The protein below binds the small molecule below.
Small molecule (SMILES): O=C(CO)[C@H](O)[C@H](O)COP(=O)(O)O

Binding-site contacts:
Ligand atom O10 contacts residue ARG151 of chain 1.A at 2.9 Å (salt-bridge).
Ligand atom O12 contacts residue ARG38 of chain 1.A at 3.0 Å (salt-bridge).
Ligand atom O8 contacts residue N461 of chain 1.B at 0.1 Å (h-bond).
Ligand atom O11 contacts residue ARG38 of chain 1.A at 2.9 Å (salt-bridge).
Ligand atom O1 contacts residue CYS68 of chain 1.A at 3.4 Å (h-bond).
Ligand atom C3 contacts residue N461 of chain 1.B at 0.3 Å.
Ligand atom C3 contacts residue GLU175 of chain 1.A at 3.2 Å.
Ligand atom O10 contacts residue THR155 of chain 1.A at 2.8 Å (h-bond).
Ligand atom O10 contacts residue HIS154 of chain 1.A at 3.1 Å (h-bond).
Ligand atom O13 contacts residue N461 of chain 1.B at 1.4 Å (h-bond).
Ligand atom C7 contacts residue N461 of chain 1.B at 0.1 Å.
Ligand atom P9 contacts residue N461 of chain 1.B at 0.1 Å.
Ligand atom O12 contacts residue GLU39 of chain 1.A at 3.2 Å (salt-bridge).
Ligand atom C6 contacts residue MN1 of chain 1.D at 2.9 Å.
Ligand atom O4 contacts residue N461 of chain 1.B at 0.2 Å (h-bond).
Ligand atom O11 contacts residue ARG151 of chain 1.A at 2.9 Å (salt-bridge).
Ligand atom O11 contacts residue N461 of chain 1.B at 0.2 Å (h-bond).
Ligand atom O1 contacts residue PHE96 of chain 1.A at 3.0 Å.
Ligand atom O14 contacts residue N461 of chain 1.B at 0.3 Å (h-bond).
Ligand atom O13 contacts residue GLU39 of chain 1.A at 2.6 Å (salt-bridge).
Ligand atom O12 contacts residue N461 of chain 1.B at 0.1 Å (h-bond).
Ligand atom C6 contacts residue N461 of chain 1.B at 0.2 Å.
Ligand atom C5 contacts residue GLU175 of chain 1.A at 3.2 Å.
Ligand atom C5 contacts residue MN1 of chain 1.D at 3.1 Å.
Ligand atom O4 contacts residue HIS137 of chain 2.A at 2.8 Å (h-bond).
Ligand atom O12 contacts residue HIS154 of chain 1.A at 2.9 Å (h-bond).
Ligand atom C2 contacts residue N461 of chain 1.B at 0.5 Å.
Ligand atom C3 contacts residue HIS137 of chain 2.A at 3.4 Å.
Ligand atom O14 contacts residue MN1 of chain 1.D at 2.0 Å.
Ligand atom C7 contacts residue MN1 of chain 1.D at 3.4 Å.
Ligand atom O14 contacts residue ASP43 of chain 1.A at 2.7 Å (salt-bridge).
Ligand atom O10 contacts residue GLY153 of chain 1.A at 3.3 Å.
Ligand atom O1 contacts residue HIS137 of chain 2.A at 2.8 Å (h-bond).
Ligand atom O13 contacts residue MN1 of chain 1.D at 2.6 Å.
Ligand atom O8 contacts residue THR155 of chain 1.A at 3.2 Å (h-bond).
Ligand atom C5 contacts residue N461 of chain 1.B at 0.3 Å.
Ligand atom O1 contacts residue N461 of chain 1.B at 0.9 Å.
Ligand atom O10 contacts residue N461 of chain 1.B at 0.1 Å (h-bond).
Ligand atom O14 contacts residue HIS154 of chain 1.A at 3.1 Å (h-bond).
Ligand atom O12 contacts residue MN1 of chain 1.D at 2.9 Å.

Sequence of chain 1.A:
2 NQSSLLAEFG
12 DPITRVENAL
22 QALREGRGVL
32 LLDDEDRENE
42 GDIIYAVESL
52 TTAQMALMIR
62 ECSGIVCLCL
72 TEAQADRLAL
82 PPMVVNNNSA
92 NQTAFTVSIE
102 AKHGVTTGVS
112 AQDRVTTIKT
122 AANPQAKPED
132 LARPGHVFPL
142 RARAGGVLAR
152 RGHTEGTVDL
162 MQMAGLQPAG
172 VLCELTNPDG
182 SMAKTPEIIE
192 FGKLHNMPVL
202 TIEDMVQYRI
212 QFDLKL

Sequence of chain 2.A:
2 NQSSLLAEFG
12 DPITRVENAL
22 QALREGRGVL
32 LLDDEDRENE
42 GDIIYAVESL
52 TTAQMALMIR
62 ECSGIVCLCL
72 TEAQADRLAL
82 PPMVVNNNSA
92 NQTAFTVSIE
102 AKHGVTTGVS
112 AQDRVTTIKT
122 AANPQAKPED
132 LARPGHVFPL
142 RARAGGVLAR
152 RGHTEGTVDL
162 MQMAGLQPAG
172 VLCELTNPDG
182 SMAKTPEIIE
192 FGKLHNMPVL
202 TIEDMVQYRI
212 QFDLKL